Binding-site contacts:
Ligand atom C28 contacts residue TYR124 of chain 1.A at 3.1 Å (hydrophobic).
Ligand atom C33 contacts residue TRP86 of chain 1.A at 3.5 Å (hydrophobic).
Ligand atom C38 contacts residue GLU202 of chain 1.A at 3.6 Å.
Ligand atom C17 contacts residue TRP286 of chain 1.A at 3.7 Å (hydrophobic).
Ligand atom C15 contacts residue TYR124 of chain 1.A at 3.5 Å (hydrophobic).
Ligand atom N8 contacts residue HIS447 of chain 1.A at 2.8 Å (h-bond).
Ligand atom C36 contacts residue TRP439 of chain 1.A at 3.6 Å (hydrophobic).
Ligand atom C41 contacts residue GLY120 of chain 1.A at 3.5 Å.
Ligand atom N7 contacts residue TRP86 of chain 1.A at 3.6 Å.
Ligand atom C7 contacts residue SER293 of chain 1.A at 2.8 Å.
Ligand atom C15 contacts residue TYR72 of chain 1.A at 3.4 Å (hydrophobic).
Ligand atom C35 contacts residue ALA337 of chain 1.A at 3.7 Å (hydrophobic).
Ligand atom C6 contacts residue TYR341 of chain 1.A at 3.3 Å (hydrophobic).
Ligand atom N6 contacts residue GLY121 of chain 1.A at 3.5 Å.
Ligand atom C13 contacts residue TYR341 of chain 1.A at 3.4 Å (hydrophobic).
Ligand atom C14 contacts residue TYR124 of chain 1.A at 3.3 Å (hydrophobic).
Ligand atom N1 contacts residue LEU76 of chain 1.A at 3.5 Å.
Ligand atom C33 contacts residue HIS447 of chain 1.A at 3.4 Å.
Ligand atom C19 contacts residue TRP286 of chain 1.A at 3.7 Å (hydrophobic).
Ligand atom C5 contacts residue TYR341 of chain 1.A at 3.6 Å (hydrophobic).
Ligand atom C16 contacts residue TYR72 of chain 1.A at 2.9 Å (hydrophobic).
Ligand atom C8 contacts residue SER293 of chain 1.A at 3.1 Å.
Ligand atom N2 contacts residue SER293 of chain 1.A at 2.7 Å (h-bond).
Ligand atom C24 contacts residue TYR341 of chain 1.A at 3.7 Å (hydrophobic).
Ligand atom C14 contacts residue ASP74 of chain 1.A at 3.4 Å.
Ligand atom N2 contacts residue ARG296 of chain 1.A at 3.5 Å (salt-bridge).
Ligand atom N5 contacts residue GLY121 of chain 1.A at 3.2 Å.
Ligand atom C21 contacts residue TRP286 of chain 1.A at 3.4 Å (hydrophobic).
Ligand atom C42 contacts residue GLU202 of chain 1.A at 3.1 Å.
Ligand atom C34 contacts residue HIS447 of chain 1.A at 3.1 Å.
Ligand atom C32 contacts residue TRP86 of chain 1.A at 3.5 Å (hydrophobic).
Ligand atom C41 contacts residue GLY121 of chain 1.A at 3.4 Å.
Ligand atom C31 contacts residue TRP86 of chain 1.A at 3.5 Å (hydrophobic).
Ligand atom C36 contacts residue TYR341 of chain 1.A at 3.6 Å (hydrophobic).
Ligand atom C15 contacts residue ASP74 of chain 1.A at 3.6 Å.
Ligand atom N6 contacts residue GLY122 of chain 1.A at 3.4 Å (h-bond).
Ligand atom C32 contacts residue TYR341 of chain 1.A at 3.6 Å (hydrophobic).
Ligand atom C3 contacts residue TYR341 of chain 1.A at 3.6 Å (hydrophobic).
Ligand atom C20 contacts residue TRP286 of chain 1.A at 3.0 Å (hydrophobic).
Ligand atom C30 contacts residue TRP86 of chain 1.A at 3.6 Å (hydrophobic).

This protein binds this small molecule.
Small molecule (SMILES): Nc1ccc2c(c1)c(-c1ccccc1)[n+](CCCCCCc1cnnn1CCNc1c3c(nc4ccccc14)CCCC3)c1cc(N)ccc21

Sequence of chain 1.A:
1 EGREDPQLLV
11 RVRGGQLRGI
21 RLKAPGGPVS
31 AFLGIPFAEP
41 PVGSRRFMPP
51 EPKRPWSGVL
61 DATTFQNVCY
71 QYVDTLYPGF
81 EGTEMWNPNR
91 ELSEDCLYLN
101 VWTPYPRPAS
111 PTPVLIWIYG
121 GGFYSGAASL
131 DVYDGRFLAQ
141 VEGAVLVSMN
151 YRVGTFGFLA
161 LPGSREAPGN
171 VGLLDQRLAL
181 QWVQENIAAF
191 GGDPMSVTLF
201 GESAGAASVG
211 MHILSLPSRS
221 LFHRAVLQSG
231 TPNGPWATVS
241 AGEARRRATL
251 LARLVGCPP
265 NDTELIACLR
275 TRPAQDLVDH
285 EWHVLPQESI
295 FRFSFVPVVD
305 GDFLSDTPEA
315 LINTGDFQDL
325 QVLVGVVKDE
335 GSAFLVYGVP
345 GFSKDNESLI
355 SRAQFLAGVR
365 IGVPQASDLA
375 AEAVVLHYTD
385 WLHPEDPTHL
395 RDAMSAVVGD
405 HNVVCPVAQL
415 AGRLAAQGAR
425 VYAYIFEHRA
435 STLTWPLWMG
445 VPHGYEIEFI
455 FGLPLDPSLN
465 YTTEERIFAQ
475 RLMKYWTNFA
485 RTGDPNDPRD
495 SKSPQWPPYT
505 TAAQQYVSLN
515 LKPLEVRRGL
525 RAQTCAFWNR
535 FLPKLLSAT